Sequence of chain 1.A:
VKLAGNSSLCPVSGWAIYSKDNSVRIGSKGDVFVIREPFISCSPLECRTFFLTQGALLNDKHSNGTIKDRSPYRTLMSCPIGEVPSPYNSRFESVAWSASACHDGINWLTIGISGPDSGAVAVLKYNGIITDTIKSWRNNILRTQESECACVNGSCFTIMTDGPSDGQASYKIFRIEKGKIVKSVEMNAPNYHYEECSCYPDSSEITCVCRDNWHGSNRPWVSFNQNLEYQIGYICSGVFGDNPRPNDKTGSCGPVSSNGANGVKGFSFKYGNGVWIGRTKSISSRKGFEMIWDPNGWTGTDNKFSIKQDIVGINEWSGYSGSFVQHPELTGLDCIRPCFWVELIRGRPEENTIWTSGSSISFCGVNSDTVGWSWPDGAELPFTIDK

Binding-site contacts:
Ligand atom O7 contacts residue GLU462 of chain 1.A at 4.2 Å.
Ligand atom O7 contacts residue ASN146 of chain 1.D at 2.8 Å (h-bond).
Ligand atom C1 contacts residue ASN146 of chain 1.D at 1.4 Å.
Ligand atom C5 contacts residue ASN146 of chain 1.D at 3.7 Å.
Ligand atom C8 contacts residue ASN146 of chain 1.D at 4.3 Å.
Ligand atom O5 contacts residue ASN146 of chain 1.D at 2.4 Å (h-bond).
Ligand atom C7 contacts residue ASN146 of chain 1.D at 3.0 Å.
Ligand atom N2 contacts residue ASN146 of chain 1.D at 2.9 Å (h-bond).
Ligand atom C3 contacts residue ASN146 of chain 1.D at 3.8 Å.
Ligand atom C4 contacts residue ASN146 of chain 1.D at 4.2 Å.
Ligand atom C2 contacts residue ASN146 of chain 1.D at 2.5 Å.

Sequence of chain 1.D:
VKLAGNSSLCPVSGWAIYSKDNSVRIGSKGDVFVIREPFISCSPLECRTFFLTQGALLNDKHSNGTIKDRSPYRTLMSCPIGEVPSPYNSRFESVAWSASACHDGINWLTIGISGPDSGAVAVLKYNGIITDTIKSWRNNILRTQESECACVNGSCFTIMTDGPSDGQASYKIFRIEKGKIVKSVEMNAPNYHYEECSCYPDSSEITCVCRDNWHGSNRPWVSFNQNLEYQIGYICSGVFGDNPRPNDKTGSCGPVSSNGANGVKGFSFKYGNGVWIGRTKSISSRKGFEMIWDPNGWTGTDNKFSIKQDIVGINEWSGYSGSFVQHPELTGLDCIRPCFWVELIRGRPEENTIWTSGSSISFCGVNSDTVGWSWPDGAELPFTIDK

This protein binds this small molecule.
Small molecule (SMILES): CC(=O)N[C@H]1[C@H](O[C@H]2[C@H](O)[C@@H](NC(C)=O)CO[C@@H]2CO)O[C@H](CO)[C@@H](O[C@@H]2O[C@H](CO)[C@@H](O)[C@H](O)[C@@H]2O)[C@@H]1O